A protein and the small-molecule ligand that binds it are described below.
Small molecule (SMILES): CC(=O)N[C@@H]1[C@@H](O)[C@H](O)[C@@H](CO)O[C@H]1O

Binding-site contacts:
Ligand atom O6 contacts residue LYS983 of chain 1.C at 4.1 Å.
Ligand atom O7 contacts residue ASN768 of chain 1.C at 2.9 Å (h-bond).
Ligand atom C5 contacts residue ASN768 of chain 1.C at 3.8 Å.
Ligand atom O7 contacts residue ASN1128 of chain 1.C at 3.1 Å (h-bond).
Ligand atom O6 contacts residue ASN768 of chain 1.C at 4.2 Å.
Ligand atom C2 contacts residue ASN768 of chain 1.C at 2.6 Å.
Ligand atom C7 contacts residue ASN1128 of chain 1.C at 4.1 Å.
Ligand atom C2 contacts residue ASN1128 of chain 1.C at 4.3 Å.
Ligand atom N2 contacts residue ASN768 of chain 1.C at 3.5 Å (h-bond).
Ligand atom C4 contacts residue ASN768 of chain 1.C at 3.9 Å.
Ligand atom C3 contacts residue ASN768 of chain 1.C at 3.8 Å.
Ligand atom O3 contacts residue ASN1128 of chain 1.C at 4.3 Å.
Ligand atom C7 contacts residue ASN768 of chain 1.C at 3.6 Å.
Ligand atom C1 contacts residue ASN768 of chain 1.C at 2.4 Å.
Ligand atom O5 contacts residue ASN768 of chain 1.C at 2.6 Å (h-bond).

Sequence of chain 1.C:
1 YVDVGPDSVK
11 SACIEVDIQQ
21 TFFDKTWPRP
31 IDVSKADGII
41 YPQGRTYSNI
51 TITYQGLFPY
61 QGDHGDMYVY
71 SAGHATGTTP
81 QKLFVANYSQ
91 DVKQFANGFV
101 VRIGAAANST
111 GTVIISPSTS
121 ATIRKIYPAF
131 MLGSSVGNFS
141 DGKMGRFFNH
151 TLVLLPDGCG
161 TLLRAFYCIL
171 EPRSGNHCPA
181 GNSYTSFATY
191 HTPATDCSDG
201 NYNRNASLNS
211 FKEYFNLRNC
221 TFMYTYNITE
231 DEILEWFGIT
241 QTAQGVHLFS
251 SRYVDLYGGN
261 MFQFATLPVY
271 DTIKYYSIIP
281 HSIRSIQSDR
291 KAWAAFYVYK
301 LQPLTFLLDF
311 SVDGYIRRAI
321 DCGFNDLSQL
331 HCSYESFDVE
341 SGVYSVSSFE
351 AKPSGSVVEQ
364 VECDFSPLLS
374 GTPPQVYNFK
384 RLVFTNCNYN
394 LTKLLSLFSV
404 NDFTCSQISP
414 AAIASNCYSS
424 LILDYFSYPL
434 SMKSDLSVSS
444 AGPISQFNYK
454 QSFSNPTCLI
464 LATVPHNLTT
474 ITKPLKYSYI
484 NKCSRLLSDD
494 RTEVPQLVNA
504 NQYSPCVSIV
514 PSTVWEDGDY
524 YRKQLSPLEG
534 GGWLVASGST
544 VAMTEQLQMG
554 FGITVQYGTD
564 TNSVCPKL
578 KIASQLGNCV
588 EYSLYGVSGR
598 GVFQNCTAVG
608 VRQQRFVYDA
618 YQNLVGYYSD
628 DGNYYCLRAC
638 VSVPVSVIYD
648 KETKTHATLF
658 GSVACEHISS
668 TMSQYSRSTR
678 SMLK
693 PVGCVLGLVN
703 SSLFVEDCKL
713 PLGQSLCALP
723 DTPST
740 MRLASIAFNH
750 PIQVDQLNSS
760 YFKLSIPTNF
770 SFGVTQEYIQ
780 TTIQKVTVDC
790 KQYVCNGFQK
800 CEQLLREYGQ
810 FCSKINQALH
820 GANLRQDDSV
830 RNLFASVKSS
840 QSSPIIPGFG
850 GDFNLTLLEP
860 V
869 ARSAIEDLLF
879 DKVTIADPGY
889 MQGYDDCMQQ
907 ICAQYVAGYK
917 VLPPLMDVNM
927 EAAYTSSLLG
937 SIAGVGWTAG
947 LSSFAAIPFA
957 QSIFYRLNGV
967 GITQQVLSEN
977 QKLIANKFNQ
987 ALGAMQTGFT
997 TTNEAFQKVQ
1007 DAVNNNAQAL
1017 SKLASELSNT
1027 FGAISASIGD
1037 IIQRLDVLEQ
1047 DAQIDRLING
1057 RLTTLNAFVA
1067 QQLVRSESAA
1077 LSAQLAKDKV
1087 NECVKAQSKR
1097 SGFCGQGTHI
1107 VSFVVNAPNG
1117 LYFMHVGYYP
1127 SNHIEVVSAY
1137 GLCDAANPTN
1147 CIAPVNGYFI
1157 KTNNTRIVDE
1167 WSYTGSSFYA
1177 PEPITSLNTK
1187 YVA